Binding-site contacts:
Ligand atom O7 contacts residue THR125 of chain 1.A at 4.0 Å.
Ligand atom N2 contacts residue ASN144 of chain 1.A at 2.8 Å (h-bond).
Ligand atom C6 contacts residue ASN144 of chain 1.A at 4.5 Å.
Ligand atom C6 contacts residue PRO148 of chain 1.A at 3.8 Å (hydrophobic).
Ligand atom C8 contacts residue THR125 of chain 1.A at 4.4 Å.
Ligand atom O6 contacts residue ASP114 of chain 1.C at 3.4 Å (salt-bridge).
Ligand atom C8 contacts residue MET122 of chain 1.A at 3.8 Å (hydrophobic).
Ligand atom C3 contacts residue ASN144 of chain 1.A at 3.8 Å.
Ligand atom C6 contacts residue ASP114 of chain 1.C at 4.1 Å.
Ligand atom C4 contacts residue ASN144 of chain 1.A at 4.3 Å.
Ligand atom C5 contacts residue PRO148 of chain 1.A at 3.8 Å (hydrophobic).
Ligand atom C7 contacts residue ASN144 of chain 1.A at 3.2 Å.
Ligand atom C1 contacts residue PRO148 of chain 1.A at 4.5 Å (hydrophobic).
Ligand atom C8 contacts residue ASN144 of chain 1.A at 4.3 Å.
Ligand atom O5 contacts residue ASN144 of chain 1.A at 2.4 Å (h-bond).
Ligand atom C1 contacts residue ASN144 of chain 1.A at 1.4 Å.
Ligand atom O7 contacts residue ASN144 of chain 1.A at 3.2 Å (h-bond).
Ligand atom C2 contacts residue ASN144 of chain 1.A at 2.5 Å.
Ligand atom C5 contacts residue ASN144 of chain 1.A at 3.7 Å.
Ligand atom O5 contacts residue PRO148 of chain 1.A at 3.9 Å.

Sequence of chain 1.A:
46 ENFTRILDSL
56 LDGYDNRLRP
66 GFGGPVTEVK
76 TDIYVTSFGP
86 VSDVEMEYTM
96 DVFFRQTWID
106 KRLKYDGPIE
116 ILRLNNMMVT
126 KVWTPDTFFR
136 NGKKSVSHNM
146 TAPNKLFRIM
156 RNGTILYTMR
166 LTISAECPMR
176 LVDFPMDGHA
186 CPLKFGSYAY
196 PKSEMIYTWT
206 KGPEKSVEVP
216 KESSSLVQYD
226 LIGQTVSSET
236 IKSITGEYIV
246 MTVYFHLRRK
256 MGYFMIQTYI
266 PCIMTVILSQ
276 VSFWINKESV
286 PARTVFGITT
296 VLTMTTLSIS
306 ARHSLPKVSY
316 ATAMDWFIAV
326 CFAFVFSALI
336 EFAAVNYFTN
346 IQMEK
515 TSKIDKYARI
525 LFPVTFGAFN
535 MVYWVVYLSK

Sequence of chain 1.C:
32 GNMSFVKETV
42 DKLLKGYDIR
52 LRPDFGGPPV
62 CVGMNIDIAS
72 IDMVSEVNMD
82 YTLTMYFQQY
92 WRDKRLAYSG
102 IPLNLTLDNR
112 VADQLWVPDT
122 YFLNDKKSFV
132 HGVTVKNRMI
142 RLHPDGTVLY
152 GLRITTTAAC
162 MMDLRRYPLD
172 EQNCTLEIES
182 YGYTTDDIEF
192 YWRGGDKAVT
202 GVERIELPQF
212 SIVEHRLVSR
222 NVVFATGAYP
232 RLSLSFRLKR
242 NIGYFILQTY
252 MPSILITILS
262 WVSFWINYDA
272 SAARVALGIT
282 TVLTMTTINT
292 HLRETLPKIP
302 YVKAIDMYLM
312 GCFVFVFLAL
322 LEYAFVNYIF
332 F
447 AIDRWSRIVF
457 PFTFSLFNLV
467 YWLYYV

A small-molecule ligand and the protein it binds are described below.
Small molecule (SMILES): CC(=O)N[C@H]1[C@H](O[C@H]2[C@H](O)[C@@H](NC(C)=O)CO[C@@H]2CO)O[C@H](CO)[C@@H](O[C@@H]2O[C@H](CO[C@H]3O[C@H](CO)[C@@H](O)[C@H](O)[C@@H]3O)[C@@H](O)[C@H](O[C@H]3O[C@H](CO)[C@@H](O)[C@H](O)[C@@H]3O)[C@@H]2O)[C@@H]1O